The protein below binds the small molecule below.
Small molecule (SMILES): COc1cc(NS(C)(=O)=O)ccc1Nc1c2ccccc2nc2ccccc12

Sequence of chain 1.A:
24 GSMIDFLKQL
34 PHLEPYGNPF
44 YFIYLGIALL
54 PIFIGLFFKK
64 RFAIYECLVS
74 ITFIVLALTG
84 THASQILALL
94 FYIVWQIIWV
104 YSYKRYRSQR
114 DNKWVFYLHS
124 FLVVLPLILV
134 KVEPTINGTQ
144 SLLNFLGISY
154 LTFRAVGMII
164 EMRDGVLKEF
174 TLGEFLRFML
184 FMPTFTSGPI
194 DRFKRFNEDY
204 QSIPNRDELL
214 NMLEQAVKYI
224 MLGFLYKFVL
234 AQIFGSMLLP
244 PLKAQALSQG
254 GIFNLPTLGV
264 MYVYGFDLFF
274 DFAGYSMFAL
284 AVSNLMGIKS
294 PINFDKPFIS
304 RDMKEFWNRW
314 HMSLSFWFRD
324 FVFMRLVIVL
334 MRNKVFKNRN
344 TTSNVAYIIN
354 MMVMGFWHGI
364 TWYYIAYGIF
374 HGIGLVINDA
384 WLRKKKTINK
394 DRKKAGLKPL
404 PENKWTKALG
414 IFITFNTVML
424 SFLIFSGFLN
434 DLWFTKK

Binding-site contacts:
Ligand atom C18 contacts residue TYR278 of chain 1.A at 3.7 Å (hydrophobic).
Ligand atom C26 contacts residue TYR267 of chain 1.A at 3.6 Å (hydrophobic).
Ligand atom O2 contacts residue TYR153 of chain 1.A at 3.2 Å (h-bond).
Ligand atom C4 contacts residue HIS361 of chain 1.A at 3.5 Å.
Ligand atom C27 contacts residue LEU271 of chain 1.A at 4.1 Å (hydrophobic).
Ligand atom C24 contacts residue ASP274 of chain 1.A at 4.1 Å.
Ligand atom C20 contacts residue ASP274 of chain 1.A at 4.1 Å.
Ligand atom C25 contacts residue LEU271 of chain 1.A at 3.9 Å (hydrophobic).
Ligand atom C8 contacts residue HIS314 of chain 1.A at 4.1 Å.
Ligand atom O9 contacts residue TYR370 of chain 1.A at 2.8 Å (h-bond).
Ligand atom C8 contacts residue TYR370 of chain 1.A at 3.2 Å (hydrophobic).
Ligand atom C18 contacts residue PHE275 of chain 1.A at 4.2 Å (hydrophobic).
Ligand atom C3 contacts residue TYR153 of chain 1.A at 3.2 Å (hydrophobic).
Ligand atom C12 contacts residue PHE275 of chain 1.A at 3.4 Å (hydrophobic).
Ligand atom C8 contacts residue TRP310 of chain 1.A at 3.8 Å (hydrophobic).
Ligand atom C5 contacts residue HIS361 of chain 1.A at 3.7 Å.
Ligand atom O9 contacts residue HIS361 of chain 1.A at 3.8 Å.
Ligand atom C25 contacts residue TYR267 of chain 1.A at 3.8 Å (hydrophobic).
Ligand atom O9 contacts residue PHE428 of chain 1.A at 4.0 Å.
Ligand atom C13 contacts residue TYR153 of chain 1.A at 3.8 Å (hydrophobic).
Ligand atom C18 contacts residue SER190 of chain 1.A at 3.6 Å.
Ligand atom N6 contacts residue HIS361 of chain 1.A at 3.0 Å (h-bond).
Ligand atom C11 contacts residue PHE275 of chain 1.A at 3.4 Å (hydrophobic).
Ligand atom S7 contacts residue TRP313 of chain 1.A at 3.6 Å (h-bond).
Ligand atom C4 contacts residue TYR153 of chain 1.A at 3.5 Å (hydrophobic).
Ligand atom C1 contacts residue HIS361 of chain 1.A at 3.9 Å.
Ligand atom S7 contacts residue TYR370 of chain 1.A at 3.6 Å.
Ligand atom C17 contacts residue PHE275 of chain 1.A at 3.9 Å (hydrophobic).
Ligand atom C26 contacts residue LEU271 of chain 1.A at 3.7 Å (hydrophobic).
Ligand atom C19 contacts residue TYR278 of chain 1.A at 3.6 Å (hydrophobic).
Ligand atom C1 contacts residue TRP360 of chain 1.A at 3.8 Å (hydrophobic).
Ligand atom C12 contacts residue LEU271 of chain 1.A at 4.2 Å (hydrophobic).
Ligand atom O10 contacts residue TRP313 of chain 1.A at 2.7 Å (h-bond).
Ligand atom S7 contacts residue HIS361 of chain 1.A at 3.9 Å.
Ligand atom C8 contacts residue MET357 of chain 1.A at 3.6 Å (hydrophobic).
Ligand atom N6 contacts residue HIS314 of chain 1.A at 3.9 Å.
Ligand atom C1 contacts residue TYR153 of chain 1.A at 3.3 Å (hydrophobic).
Ligand atom N22 contacts residue ASP274 of chain 1.A at 3.6 Å (salt-bridge).
Ligand atom C17 contacts residue SER190 of chain 1.A at 3.7 Å.
Ligand atom C8 contacts residue TRP313 of chain 1.A at 3.3 Å (hydrophobic).